Binding-site contacts:
Ligand atom O4 contacts residue LEU172 of chain 1.A at 3.9 Å.
Ligand atom C7 contacts residue DMU1 of chain 1.F at 4.5 Å.
Ligand atom C7 contacts residue ILE99 of chain 1.A at 3.4 Å (hydrophobic).
Ligand atom O2 contacts residue GLY98 of chain 1.A at 3.2 Å.
Ligand atom C57 contacts residue ILE99 of chain 1.A at 3.4 Å (hydrophobic).
Ligand atom C4 contacts residue ILE99 of chain 1.A at 3.6 Å (hydrophobic).
Ligand atom O3 contacts residue DMU1 of chain 1.F at 3.5 Å.
Ligand atom O2 contacts residue ILE99 of chain 1.A at 2.9 Å (h-bond).
Ligand atom C2 contacts residue DMU1 of chain 1.F at 3.8 Å.
Ligand atom O7 contacts residue DMU1 of chain 1.F at 4.1 Å.
Ligand atom O4 contacts residue ILE99 of chain 1.A at 3.4 Å (h-bond).
Ligand atom O49 contacts residue DMU1 of chain 1.F at 4.2 Å.
Ligand atom C8 contacts residue ILE99 of chain 1.A at 4.0 Å (hydrophobic).
Ligand atom O5 contacts residue ILE99 of chain 1.A at 4.4 Å.
Ligand atom C9 contacts residue ILE99 of chain 1.A at 4.5 Å (hydrophobic).
Ligand atom O55 contacts residue DMU1 of chain 1.F at 4.1 Å.
Ligand atom O2 contacts residue LEU172 of chain 1.A at 3.9 Å.

Sequence of chain 1.A:
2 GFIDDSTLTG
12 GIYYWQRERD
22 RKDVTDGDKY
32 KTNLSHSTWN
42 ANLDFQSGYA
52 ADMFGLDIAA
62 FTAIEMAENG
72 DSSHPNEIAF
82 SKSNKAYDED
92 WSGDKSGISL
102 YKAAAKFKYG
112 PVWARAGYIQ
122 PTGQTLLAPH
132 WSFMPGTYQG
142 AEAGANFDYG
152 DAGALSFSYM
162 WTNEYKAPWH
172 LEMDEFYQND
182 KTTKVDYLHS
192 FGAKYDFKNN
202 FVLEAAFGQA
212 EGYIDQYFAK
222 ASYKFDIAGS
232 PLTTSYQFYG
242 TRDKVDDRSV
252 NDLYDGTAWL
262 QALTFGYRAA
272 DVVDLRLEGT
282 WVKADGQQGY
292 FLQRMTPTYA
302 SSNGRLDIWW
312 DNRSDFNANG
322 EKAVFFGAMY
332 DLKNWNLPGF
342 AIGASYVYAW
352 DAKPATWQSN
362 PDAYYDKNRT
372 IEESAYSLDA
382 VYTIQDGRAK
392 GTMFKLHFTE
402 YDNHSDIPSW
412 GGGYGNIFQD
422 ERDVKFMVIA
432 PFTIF

The small molecule below binds the protein below.
Small molecule (SMILES): CCCCCCCCCCO[C@@H]1O[C@H](CO)[C@@H](O[C@H]2O[C@H](CO)[C@@H](O)[C@H](O)[C@H]2O)[C@H](O)[C@H]1O